Binding-site contacts:
Ligand atom O7 contacts residue ASN1074 of chain 1.I at 2.8 Å (h-bond).
Ligand atom O4 contacts residue NAG1 of chain 1.XD at 1.6 Å.
Ligand atom C3 contacts residue NAG1 of chain 1.XD at 3.6 Å.
Ligand atom C8 contacts residue LYS1073 of chain 1.I at 3.8 Å.
Ligand atom N2 contacts residue ASN1074 of chain 1.I at 2.8 Å (h-bond).
Ligand atom O5 contacts residue ASN1074 of chain 1.I at 2.4 Å (h-bond).
Ligand atom C8 contacts residue GLU1072 of chain 1.I at 2.8 Å.
Ligand atom C6 contacts residue NAG1 of chain 1.XD at 3.3 Å.
Ligand atom C8 contacts residue ASN1074 of chain 1.I at 4.1 Å.
Ligand atom C5 contacts residue NAG1 of chain 1.XD at 3.4 Å.
Ligand atom C5 contacts residue ASN1074 of chain 1.I at 3.7 Å.
Ligand atom C6 contacts residue ALA706 of chain 1.I at 4.0 Å (hydrophobic).
Ligand atom O4 contacts residue ALA706 of chain 1.I at 4.0 Å.
Ligand atom O6 contacts residue ALA706 of chain 1.I at 4.0 Å.
Ligand atom C4 contacts residue ASN1074 of chain 1.I at 4.2 Å.
Ligand atom O6 contacts residue NAG1 of chain 1.XD at 4.3 Å.
Ligand atom C4 contacts residue NAG1 of chain 1.XD at 2.4 Å.
Ligand atom C3 contacts residue ASN1074 of chain 1.I at 3.8 Å.
Ligand atom C7 contacts residue ASN1074 of chain 1.I at 3.0 Å.
Ligand atom C1 contacts residue ASN1074 of chain 1.I at 1.4 Å.
Ligand atom C4 contacts residue ALA706 of chain 1.I at 4.3 Å (hydrophobic).
Ligand atom C7 contacts residue GLU1072 of chain 1.I at 4.2 Å.
Ligand atom C5 contacts residue ALA706 of chain 1.I at 3.6 Å (hydrophobic).
Ligand atom C2 contacts residue ASN1074 of chain 1.I at 2.5 Å.
Ligand atom O5 contacts residue NAG1 of chain 1.XD at 4.5 Å.
Ligand atom O3 contacts residue NAG1 of chain 1.XD at 3.1 Å (h-bond).

Sequence of chain 1.I:
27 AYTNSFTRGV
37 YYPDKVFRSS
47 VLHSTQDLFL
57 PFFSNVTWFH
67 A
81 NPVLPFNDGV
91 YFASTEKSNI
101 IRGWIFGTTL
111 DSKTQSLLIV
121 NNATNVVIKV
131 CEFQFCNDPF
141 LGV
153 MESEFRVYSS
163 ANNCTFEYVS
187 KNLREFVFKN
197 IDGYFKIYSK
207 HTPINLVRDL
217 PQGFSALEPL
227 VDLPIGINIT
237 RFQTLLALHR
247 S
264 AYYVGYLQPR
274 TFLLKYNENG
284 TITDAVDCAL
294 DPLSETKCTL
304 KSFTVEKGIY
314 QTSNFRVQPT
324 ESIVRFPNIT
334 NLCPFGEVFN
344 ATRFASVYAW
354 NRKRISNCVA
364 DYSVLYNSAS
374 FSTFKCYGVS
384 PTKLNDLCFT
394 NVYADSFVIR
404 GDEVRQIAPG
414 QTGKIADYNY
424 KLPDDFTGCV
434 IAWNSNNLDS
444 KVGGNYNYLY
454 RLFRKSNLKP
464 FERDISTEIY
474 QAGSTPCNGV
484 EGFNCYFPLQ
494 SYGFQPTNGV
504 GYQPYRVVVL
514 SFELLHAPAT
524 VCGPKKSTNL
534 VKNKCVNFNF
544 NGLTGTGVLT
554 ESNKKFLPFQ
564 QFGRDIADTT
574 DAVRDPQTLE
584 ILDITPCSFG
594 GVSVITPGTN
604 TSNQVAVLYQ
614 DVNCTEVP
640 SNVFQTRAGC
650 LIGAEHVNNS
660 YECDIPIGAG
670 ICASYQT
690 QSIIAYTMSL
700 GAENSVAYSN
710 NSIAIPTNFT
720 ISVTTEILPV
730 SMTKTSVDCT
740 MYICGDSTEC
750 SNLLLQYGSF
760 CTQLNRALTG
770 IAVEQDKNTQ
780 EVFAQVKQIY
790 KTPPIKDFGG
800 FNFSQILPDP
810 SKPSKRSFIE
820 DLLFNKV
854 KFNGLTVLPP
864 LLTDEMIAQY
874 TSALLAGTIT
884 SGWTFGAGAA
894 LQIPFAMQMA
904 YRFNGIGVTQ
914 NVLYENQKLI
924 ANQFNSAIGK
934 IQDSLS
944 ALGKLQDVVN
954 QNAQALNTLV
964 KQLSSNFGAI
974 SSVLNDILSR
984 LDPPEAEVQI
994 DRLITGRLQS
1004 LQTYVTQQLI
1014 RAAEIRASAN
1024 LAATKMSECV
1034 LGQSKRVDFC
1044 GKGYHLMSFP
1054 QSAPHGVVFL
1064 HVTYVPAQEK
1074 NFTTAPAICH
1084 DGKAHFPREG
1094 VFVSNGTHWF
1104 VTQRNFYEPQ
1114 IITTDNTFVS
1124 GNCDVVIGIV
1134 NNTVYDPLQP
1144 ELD

The protein below binds the small molecule below.
Small molecule (SMILES): CC(=O)N[C@@H]1[C@@H](O)[C@H](O)[C@@H](CO)O[C@H]1O